This protein binds this small molecule.
Small molecule (SMILES): CC(=O)N[C@H]1[C@H](O[C@H]2[C@H](O)[C@@H](NC(C)=O)CO[C@@H]2CO)O[C@H](CO)[C@@H](O[C@@H]2O[C@H](CO)[C@@H](O)[C@H](O[C@H]3O[C@H](CO)[C@@H](O)[C@H](O)[C@@H]3O)[C@@H]2O)[C@@H]1O

Sequence of chain 1.A:
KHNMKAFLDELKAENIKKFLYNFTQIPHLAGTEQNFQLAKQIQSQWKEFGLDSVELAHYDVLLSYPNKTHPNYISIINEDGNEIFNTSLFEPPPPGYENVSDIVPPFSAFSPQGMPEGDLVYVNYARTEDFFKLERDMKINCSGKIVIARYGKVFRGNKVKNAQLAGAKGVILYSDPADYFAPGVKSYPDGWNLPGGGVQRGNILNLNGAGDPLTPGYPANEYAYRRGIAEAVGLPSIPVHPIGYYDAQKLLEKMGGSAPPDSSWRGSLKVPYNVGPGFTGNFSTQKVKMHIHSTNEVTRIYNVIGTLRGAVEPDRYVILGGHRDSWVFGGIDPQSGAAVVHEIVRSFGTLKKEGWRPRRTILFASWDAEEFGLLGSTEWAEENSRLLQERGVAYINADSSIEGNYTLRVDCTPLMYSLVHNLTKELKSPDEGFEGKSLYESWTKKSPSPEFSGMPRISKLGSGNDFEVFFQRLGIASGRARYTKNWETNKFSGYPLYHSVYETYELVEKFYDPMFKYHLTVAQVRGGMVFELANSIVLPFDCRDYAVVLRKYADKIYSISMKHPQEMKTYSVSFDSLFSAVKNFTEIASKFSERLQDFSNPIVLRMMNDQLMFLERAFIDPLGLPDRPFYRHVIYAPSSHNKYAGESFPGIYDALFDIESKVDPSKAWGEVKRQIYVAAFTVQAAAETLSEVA

Binding-site contacts:
Ligand atom C1 contacts residue GLN699 of chain 2.A at 3.8 Å.
Ligand atom C1 contacts residue ARG313 of chain 1.A at 4.0 Å.
Ligand atom C4 contacts residue ARG313 of chain 1.A at 3.5 Å.
Ligand atom C3 contacts residue GLU235 of chain 1.A at 3.5 Å.
Ligand atom C8 contacts residue SER593 of chain 2.A at 3.8 Å.
Ligand atom C3 contacts residue ARG313 of chain 1.A at 3.7 Å.
Ligand atom O7 contacts residue GLN699 of chain 2.A at 3.3 Å (h-bond).
Ligand atom C8 contacts residue TYR236 of chain 1.A at 3.7 Å (hydrophobic).
Ligand atom O4 contacts residue GLU235 of chain 1.A at 2.9 Å (salt-bridge).
Ligand atom C3 contacts residue GLU235 of chain 1.A at 3.9 Å.
Ligand atom C2 contacts residue ARG313 of chain 1.A at 3.8 Å.
Ligand atom C2 contacts residue GLU235 of chain 1.A at 3.3 Å.
Ligand atom O5 contacts residue HIS71 of chain 1.A at 3.5 Å.
Ligand atom C5 contacts residue GLU235 of chain 1.A at 3.3 Å.
Ligand atom C4 contacts residue GLU235 of chain 1.A at 3.5 Å.
Ligand atom N2 contacts residue SER593 of chain 2.A at 2.8 Å (h-bond).
Ligand atom C2 contacts residue GLN699 of chain 2.A at 3.7 Å.
Ligand atom C1 contacts residue ASN597 of chain 2.A at 1.4 Å.
Ligand atom O2 contacts residue ARG313 of chain 1.A at 3.5 Å (salt-bridge).
Ligand atom C2 contacts residue ASN597 of chain 2.A at 2.5 Å.
Ligand atom C2 contacts residue SER593 of chain 2.A at 3.7 Å.
Ligand atom O3 contacts residue GLU235 of chain 1.A at 3.1 Å (salt-bridge).
Ligand atom C7 contacts residue GLN699 of chain 2.A at 3.4 Å.
Ligand atom C5 contacts residue ASN597 of chain 2.A at 3.6 Å.
Ligand atom O4 contacts residue ARG313 of chain 1.A at 4.0 Å.
Ligand atom N2 contacts residue ASN597 of chain 2.A at 3.0 Å (h-bond).
Ligand atom C6 contacts residue GLU235 of chain 1.A at 4.0 Å.
Ligand atom C8 contacts residue ALA594 of chain 2.A at 3.7 Å (hydrophobic).
Ligand atom C7 contacts residue SER593 of chain 2.A at 3.8 Å.
Ligand atom C1 contacts residue SER593 of chain 2.A at 3.7 Å.
Ligand atom C7 contacts residue ASN597 of chain 2.A at 3.8 Å.
Ligand atom C1 contacts residue GLU235 of chain 1.A at 4.0 Å.
Ligand atom O3 contacts residue ARG313 of chain 1.A at 3.0 Å (salt-bridge).
Ligand atom O5 contacts residue ASN597 of chain 2.A at 2.3 Å (h-bond).
Ligand atom O2 contacts residue HIS71 of chain 1.A at 3.1 Å (h-bond).
Ligand atom C3 contacts residue ASN597 of chain 2.A at 3.8 Å.
Ligand atom N2 contacts residue GLN699 of chain 2.A at 3.6 Å.
Ligand atom C8 contacts residue SER590 of chain 2.A at 3.4 Å.
Ligand atom C3 contacts residue ARG313 of chain 1.A at 3.9 Å.
Ligand atom O2 contacts residue GLU235 of chain 1.A at 2.5 Å (salt-bridge).

Sequence of chain 2.A:
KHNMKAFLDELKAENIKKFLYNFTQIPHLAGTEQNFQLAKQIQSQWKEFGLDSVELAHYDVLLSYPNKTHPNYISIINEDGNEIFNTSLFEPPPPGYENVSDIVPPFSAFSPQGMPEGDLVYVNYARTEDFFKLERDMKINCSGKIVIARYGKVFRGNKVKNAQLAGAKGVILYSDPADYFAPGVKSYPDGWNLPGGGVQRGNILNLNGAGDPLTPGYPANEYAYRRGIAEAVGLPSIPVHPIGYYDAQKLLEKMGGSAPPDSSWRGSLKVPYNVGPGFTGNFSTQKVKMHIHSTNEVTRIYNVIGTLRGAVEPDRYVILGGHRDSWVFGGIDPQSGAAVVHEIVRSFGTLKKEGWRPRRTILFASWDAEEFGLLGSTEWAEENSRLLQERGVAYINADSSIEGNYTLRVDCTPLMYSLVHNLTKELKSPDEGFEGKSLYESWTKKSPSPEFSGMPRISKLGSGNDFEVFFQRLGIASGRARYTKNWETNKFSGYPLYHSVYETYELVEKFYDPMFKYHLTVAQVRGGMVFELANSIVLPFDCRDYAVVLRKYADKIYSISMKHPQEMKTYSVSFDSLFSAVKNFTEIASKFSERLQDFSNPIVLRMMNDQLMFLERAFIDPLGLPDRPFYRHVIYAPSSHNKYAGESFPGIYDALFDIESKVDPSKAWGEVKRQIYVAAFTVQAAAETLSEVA